Sequence of chain 1.B:
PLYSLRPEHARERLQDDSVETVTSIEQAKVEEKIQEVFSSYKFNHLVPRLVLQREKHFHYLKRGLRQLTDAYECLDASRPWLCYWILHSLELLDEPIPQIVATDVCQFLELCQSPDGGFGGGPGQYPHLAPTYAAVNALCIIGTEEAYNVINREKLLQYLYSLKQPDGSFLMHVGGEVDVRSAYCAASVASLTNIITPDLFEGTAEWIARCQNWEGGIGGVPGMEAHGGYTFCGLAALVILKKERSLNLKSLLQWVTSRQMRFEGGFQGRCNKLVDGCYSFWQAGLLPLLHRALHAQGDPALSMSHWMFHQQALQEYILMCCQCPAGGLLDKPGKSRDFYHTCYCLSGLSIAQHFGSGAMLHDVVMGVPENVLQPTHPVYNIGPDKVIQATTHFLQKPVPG

This small molecule binds to this protein.
Small molecule (SMILES): CC(C)=CCC/C(C)=C/CC/C(C)=C/CO[P](=O)(O)OP(=O)(O)O

Binding-site contacts:
Ligand atom C5 contacts residue TYR279 of chain 1.B at 4.1 Å (hydrophobic).
Ligand atom PB contacts residue ARG270 of chain 1.B at 4.4 Å.
Ligand atom O1A contacts residue ARG270 of chain 1.B at 3.2 Å (salt-bridge).
Ligand atom O1A contacts residue TYR146 of chain 1.A at 4.3 Å.
Ligand atom C7 contacts residue HIS227 of chain 1.B at 3.9 Å.
Ligand atom C15 contacts residue TYR184 of chain 1.B at 4.2 Å (hydrophobic).
Ligand atom O2B contacts residue TYR279 of chain 1.B at 3.4 Å (h-bond).
Ligand atom PB contacts residue TYR279 of chain 1.B at 3.3 Å.
Ligand atom O3B contacts residue TYR279 of chain 1.B at 2.8 Å (h-bond).
Ligand atom O2A contacts residue ARG270 of chain 1.B at 4.0 Å.
Ligand atom O2A contacts residue LYS273 of chain 1.B at 3.3 Å (salt-bridge).
Ligand atom PA contacts residue LYS110 of chain 1.A at 4.1 Å.
Ligand atom O2B contacts residue ARG270 of chain 1.B at 3.5 Å (salt-bridge).
Ligand atom C9 contacts residue TRP282 of chain 1.B at 4.2 Å (hydrophobic).
Ligand atom C11 contacts residue GLY229 of chain 1.B at 4.0 Å.
Ligand atom O3A contacts residue LYS273 of chain 1.B at 3.1 Å (salt-bridge).
Ligand atom C13 contacts residue ARG181 of chain 1.B at 4.1 Å.
Ligand atom C5 contacts residue HIS227 of chain 1.B at 3.9 Å.
Ligand atom C9 contacts residue GLY229 of chain 1.B at 3.6 Å.
Ligand atom O2A contacts residue LYS110 of chain 1.A at 2.9 Å (salt-bridge).
Ligand atom C12 contacts residue TRP282 of chain 1.B at 4.3 Å (hydrophobic).
Ligand atom C10 contacts residue TYR340 of chain 1.B at 3.8 Å (hydrophobic).
Ligand atom O1 contacts residue LYS110 of chain 1.A at 4.0 Å.
Ligand atom C15 contacts residue TRP282 of chain 1.B at 4.2 Å (hydrophobic).
Ligand atom C13 contacts residue CYS233 of chain 1.B at 3.9 Å (hydrophobic).
Ligand atom O1B contacts residue LYS273 of chain 1.B at 3.6 Å.
Ligand atom PA contacts residue ARG270 of chain 1.B at 3.9 Å.
Ligand atom C4 contacts residue TYR146 of chain 1.A at 4.3 Å (hydrophobic).
Ligand atom O3B contacts residue HIS227 of chain 1.B at 4.3 Å.
Ligand atom C12 contacts residue CYS233 of chain 1.B at 3.8 Å (hydrophobic).
Ligand atom O2B contacts residue HIS227 of chain 1.B at 3.0 Å (h-bond).
Ligand atom PB contacts residue LYS273 of chain 1.B at 4.0 Å.
Ligand atom PB contacts residue HIS227 of chain 1.B at 4.1 Å.
Ligand atom O1B contacts residue TYR279 of chain 1.B at 3.5 Å (h-bond).
Ligand atom O3A contacts residue ARG270 of chain 1.B at 3.8 Å.
Ligand atom C14 contacts residue ARG181 of chain 1.B at 3.8 Å.
Ligand atom PA contacts residue LYS273 of chain 1.B at 3.9 Å.
Ligand atom C15 contacts residue CYS233 of chain 1.B at 3.4 Å (hydrophobic).
Ligand atom O2A contacts residue ASP142 of chain 1.A at 4.1 Å.
Ligand atom C6 contacts residue HIS227 of chain 1.B at 4.0 Å.

Sequence of chain 1.A:
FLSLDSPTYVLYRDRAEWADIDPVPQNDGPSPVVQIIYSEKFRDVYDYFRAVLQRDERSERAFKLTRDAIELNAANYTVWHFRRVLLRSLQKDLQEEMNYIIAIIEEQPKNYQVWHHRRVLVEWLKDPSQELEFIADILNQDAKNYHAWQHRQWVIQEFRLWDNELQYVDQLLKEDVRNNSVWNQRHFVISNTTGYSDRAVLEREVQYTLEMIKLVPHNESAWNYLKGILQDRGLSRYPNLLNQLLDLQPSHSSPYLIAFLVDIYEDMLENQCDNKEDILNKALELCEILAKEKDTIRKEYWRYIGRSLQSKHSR